A small-molecule ligand and the protein it binds are described below.
Small molecule (SMILES): CCC(=O)Nc1cc(N2CCN(C)CC2)ccc1Nc1ncc2c(n1)-n1ccc(C(=O)Nc3c(CC)cccc3CC)c1CC2

Binding-site contacts:
Ligand atom N4 contacts residue GLU108 of chain 1.A at 3.7 Å.
Ligand atom C34 contacts residue GLN46 of chain 1.A at 3.6 Å.
Ligand atom N5 contacts residue CYS109 of chain 1.A at 3.7 Å.
Ligand atom C8 contacts residue VAL44 of chain 1.A at 3.6 Å (hydrophobic).
Ligand atom O2 contacts residue ILE36 of chain 1.A at 3.4 Å.
Ligand atom C35 contacts residue GLY110 of chain 1.A at 3.3 Å.
Ligand atom O2 contacts residue CYS109 of chain 1.A at 3.7 Å.
Ligand atom N2 contacts residue LEU159 of chain 1.A at 3.7 Å.
Ligand atom O2 contacts residue GLN46 of chain 1.A at 2.9 Å (h-bond).
Ligand atom C34 contacts residue CYS109 of chain 1.A at 2.8 Å (hydrophobic).
Ligand atom N4 contacts residue LEU159 of chain 1.A at 3.7 Å.
Ligand atom N2 contacts residue GLY110 of chain 1.A at 3.2 Å (h-bond).
Ligand atom C2 contacts residue ASN111 of chain 1.A at 3.5 Å.
Ligand atom C33 contacts residue CYS109 of chain 1.A at 3.2 Å (hydrophobic).
Ligand atom C17 contacts residue LEU159 of chain 1.A at 3.5 Å (hydrophobic).
Ligand atom C34 contacts residue GLY110 of chain 1.A at 3.6 Å.
Ligand atom N5 contacts residue ASN111 of chain 1.A at 3.2 Å (h-bond).
Ligand atom C33 contacts residue GLY110 of chain 1.A at 3.7 Å.
Ligand atom C14 contacts residue ALA56 of chain 1.A at 3.4 Å (hydrophobic).
Ligand atom N4 contacts residue GLY110 of chain 1.A at 3.0 Å (h-bond).
Ligand atom O1 contacts residue ILE168 of chain 1.A at 3.5 Å.
Ligand atom C14 contacts residue GLU108 of chain 1.A at 3.2 Å.
Ligand atom C30 contacts residue ASP169 of chain 1.A at 3.7 Å.
Ligand atom C11 contacts residue ILE91 of chain 1.A at 3.6 Å (hydrophobic).
Ligand atom O1 contacts residue LYS58 of chain 1.A at 2.8 Å (salt-bridge).
Ligand atom C32 contacts residue LYS58 of chain 1.A at 3.7 Å.
Ligand atom C12 contacts residue ILE168 of chain 1.A at 3.6 Å (hydrophobic).
Ligand atom N3 contacts residue LEU159 of chain 1.A at 3.7 Å.
Ligand atom C32 contacts residue SER42 of chain 1.A at 3.6 Å.
Ligand atom C31 contacts residue ALA156 of chain 1.A at 3.0 Å (hydrophobic).
Ligand atom C32 contacts residue VAL44 of chain 1.A at 3.7 Å (hydrophobic).
Ligand atom C1 contacts residue ASN111 of chain 1.A at 3.3 Å.
Ligand atom C33 contacts residue GLN46 of chain 1.A at 3.6 Å.
Ligand atom N5 contacts residue GLY110 of chain 1.A at 2.8 Å (h-bond).
Ligand atom C27 contacts residue TOE1 of chain 1.H at 3.5 Å.
Ligand atom C1 contacts residue GLY110 of chain 1.A at 3.6 Å.
Ligand atom N4 contacts residue CYS109 of chain 1.A at 3.5 Å.
Ligand atom C23 contacts residue LYS58 of chain 1.A at 3.7 Å.
Ligand atom C4 contacts residue ASP113 of chain 1.A at 3.6 Å.
Ligand atom C35 contacts residue CYS109 of chain 1.A at 1.7 Å (hydrophobic).

Sequence of chain 1.A:
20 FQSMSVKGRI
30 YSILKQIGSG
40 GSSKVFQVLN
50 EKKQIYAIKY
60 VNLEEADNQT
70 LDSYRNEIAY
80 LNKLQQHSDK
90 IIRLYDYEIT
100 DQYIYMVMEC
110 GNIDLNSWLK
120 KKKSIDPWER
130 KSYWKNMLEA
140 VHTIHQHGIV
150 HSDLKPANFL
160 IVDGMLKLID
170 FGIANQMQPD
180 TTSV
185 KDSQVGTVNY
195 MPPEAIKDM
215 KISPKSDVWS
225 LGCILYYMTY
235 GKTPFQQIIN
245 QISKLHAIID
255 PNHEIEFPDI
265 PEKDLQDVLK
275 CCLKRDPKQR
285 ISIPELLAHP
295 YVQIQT